Sequence of chain 1.A:
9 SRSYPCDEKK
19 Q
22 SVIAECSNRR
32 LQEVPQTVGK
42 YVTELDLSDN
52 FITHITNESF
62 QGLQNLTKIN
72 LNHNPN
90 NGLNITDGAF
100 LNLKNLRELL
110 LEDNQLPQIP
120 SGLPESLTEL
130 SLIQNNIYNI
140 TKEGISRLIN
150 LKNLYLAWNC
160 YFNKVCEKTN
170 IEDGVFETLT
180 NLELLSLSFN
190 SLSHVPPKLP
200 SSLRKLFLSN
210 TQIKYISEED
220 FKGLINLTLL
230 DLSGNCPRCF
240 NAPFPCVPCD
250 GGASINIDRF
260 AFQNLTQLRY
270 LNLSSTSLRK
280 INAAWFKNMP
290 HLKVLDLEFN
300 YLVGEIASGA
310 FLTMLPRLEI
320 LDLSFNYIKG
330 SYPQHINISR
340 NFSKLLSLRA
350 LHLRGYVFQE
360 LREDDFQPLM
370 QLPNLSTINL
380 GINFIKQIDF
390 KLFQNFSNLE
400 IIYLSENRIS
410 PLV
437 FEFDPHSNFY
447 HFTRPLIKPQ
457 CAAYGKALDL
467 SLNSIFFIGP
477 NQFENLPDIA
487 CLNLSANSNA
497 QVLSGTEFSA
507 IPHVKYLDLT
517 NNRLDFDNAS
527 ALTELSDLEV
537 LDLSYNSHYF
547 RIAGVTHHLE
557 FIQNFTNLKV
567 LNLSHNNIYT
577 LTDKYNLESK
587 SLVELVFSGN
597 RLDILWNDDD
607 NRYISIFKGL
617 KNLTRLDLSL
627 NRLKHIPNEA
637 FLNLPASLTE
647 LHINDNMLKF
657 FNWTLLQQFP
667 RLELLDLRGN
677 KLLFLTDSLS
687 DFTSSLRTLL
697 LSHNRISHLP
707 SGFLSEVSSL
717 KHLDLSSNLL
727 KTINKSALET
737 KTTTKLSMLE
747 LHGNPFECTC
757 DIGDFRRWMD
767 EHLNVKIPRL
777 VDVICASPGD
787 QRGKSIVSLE

Binding-site contacts:
Ligand atom C7 contacts residue SER587 of chain 1.A at 3.9 Å.
Ligand atom C1 contacts residue ASN618 of chain 1.A at 1.4 Å.
Ligand atom O6 contacts residue LYS565 of chain 1.A at 4.1 Å.
Ligand atom C6 contacts residue VAL589 of chain 1.A at 3.8 Å (hydrophobic).
Ligand atom C1 contacts residue VAL589 of chain 1.A at 4.4 Å (hydrophobic).
Ligand atom O6 contacts residue VAL589 of chain 1.A at 3.5 Å.
Ligand atom C1 contacts residue SER587 of chain 1.A at 3.9 Å.
Ligand atom C2 contacts residue SER587 of chain 1.A at 4.2 Å.
Ligand atom C2 contacts residue ASN618 of chain 1.A at 2.5 Å.
Ligand atom C5 contacts residue ASN618 of chain 1.A at 3.6 Å.
Ligand atom O7 contacts residue ASN618 of chain 1.A at 4.0 Å.
Ligand atom C7 contacts residue LYS586 of chain 1.A at 3.3 Å.
Ligand atom N2 contacts residue ASN618 of chain 1.A at 2.9 Å (h-bond).
Ligand atom O5 contacts residue VAL589 of chain 1.A at 3.4 Å.
Ligand atom N2 contacts residue SER587 of chain 1.A at 4.4 Å.
Ligand atom O5 contacts residue SER587 of chain 1.A at 3.9 Å.
Ligand atom C5 contacts residue VAL589 of chain 1.A at 4.3 Å (hydrophobic).
Ligand atom C4 contacts residue ASN618 of chain 1.A at 4.2 Å.
Ligand atom N2 contacts residue LYS586 of chain 1.A at 3.8 Å.
Ligand atom O7 contacts residue SER587 of chain 1.A at 3.2 Å.
Ligand atom C8 contacts residue LYS586 of chain 1.A at 3.3 Å.
Ligand atom O7 contacts residue LYS586 of chain 1.A at 3.4 Å (salt-bridge).
Ligand atom O5 contacts residue ASN618 of chain 1.A at 2.3 Å (h-bond).
Ligand atom C7 contacts residue ASN618 of chain 1.A at 3.6 Å.
Ligand atom O7 contacts residue THR562 of chain 1.A at 4.1 Å.
Ligand atom C3 contacts residue ASN618 of chain 1.A at 3.8 Å.

The protein below binds the small molecule below.
Small molecule (SMILES): CC(=O)N[C@@H]1[C@@H](O)[C@H](O)[C@@H](CO)O[C@H]1O